Sequence of chain 53.B:
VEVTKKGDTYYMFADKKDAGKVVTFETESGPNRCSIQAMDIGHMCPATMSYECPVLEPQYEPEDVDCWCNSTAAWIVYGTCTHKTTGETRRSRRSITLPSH

Binding-site contacts:
Ligand atom C3 contacts residue ASN70 of chain 53.B at 3.8 Å.
Ligand atom C2 contacts residue ASN70 of chain 53.B at 2.5 Å.
Ligand atom C2 contacts residue PRO31 of chain 53.B at 4.0 Å (hydrophobic).
Ligand atom N2 contacts residue ASN32 of chain 53.B at 4.2 Å.
Ligand atom C4 contacts residue ASN70 of chain 53.B at 4.2 Å.
Ligand atom O6 contacts residue ARG33 of chain 53.B at 3.0 Å (salt-bridge).
Ligand atom C8 contacts residue ASN70 of chain 53.B at 3.9 Å.
Ligand atom O7 contacts residue SER71 of chain 53.B at 4.4 Å.
Ligand atom C7 contacts residue ASN70 of chain 53.B at 3.4 Å.
Ligand atom C1 contacts residue ARG33 of chain 53.B at 4.1 Å.
Ligand atom N2 contacts residue PRO31 of chain 53.B at 2.8 Å (h-bond).
Ligand atom O5 contacts residue ASN70 of chain 53.B at 2.4 Å (h-bond).
Ligand atom C5 contacts residue ARG33 of chain 53.B at 3.9 Å.
Ligand atom O3 contacts residue PRO31 of chain 53.B at 4.2 Å.
Ligand atom C5 contacts residue ASN70 of chain 53.B at 3.7 Å.
Ligand atom O7 contacts residue PRO31 of chain 53.B at 3.0 Å (h-bond).
Ligand atom C7 contacts residue PRO31 of chain 53.B at 3.2 Å (hydrophobic).
Ligand atom O5 contacts residue ARG33 of chain 53.B at 4.3 Å.
Ligand atom C3 contacts residue PRO31 of chain 53.B at 4.1 Å (hydrophobic).
Ligand atom C6 contacts residue ARG33 of chain 53.B at 3.7 Å.
Ligand atom N2 contacts residue ASN70 of chain 53.B at 2.9 Å (h-bond).
Ligand atom O7 contacts residue ASN70 of chain 53.B at 3.5 Å (h-bond).
Ligand atom C1 contacts residue ASN70 of chain 53.B at 1.4 Å.

A small-molecule ligand and the protein it binds are described below.
Small molecule (SMILES): CC(=O)N[C@@H]1[C@@H](O)[C@H](O)[C@@H](CO)O[C@H]1O